Sequence of chain 3.A:
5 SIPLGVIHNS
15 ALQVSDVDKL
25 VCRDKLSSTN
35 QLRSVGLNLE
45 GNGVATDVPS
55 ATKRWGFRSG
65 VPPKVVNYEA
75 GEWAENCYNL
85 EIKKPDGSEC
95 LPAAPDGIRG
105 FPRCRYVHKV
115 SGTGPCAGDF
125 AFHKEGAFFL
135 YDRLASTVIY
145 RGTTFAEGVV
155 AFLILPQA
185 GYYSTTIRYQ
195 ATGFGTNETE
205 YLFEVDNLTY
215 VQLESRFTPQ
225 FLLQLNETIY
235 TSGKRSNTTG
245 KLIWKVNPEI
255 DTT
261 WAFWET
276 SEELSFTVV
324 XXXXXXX

This small molecule binds to this protein.
Small molecule (SMILES): CC(=O)N[C@@H]1[C@@H](O)[C@H](O)[C@@H](CO)O[C@H]1O

Binding-site contacts:
Ligand atom C6 contacts residue ASN241 of chain 3.A at 4.2 Å.
Ligand atom O5 contacts residue ASN241 of chain 3.A at 2.2 Å (h-bond).
Ligand atom O6 contacts residue ARG239 of chain 3.A at 4.3 Å.
Ligand atom C3 contacts residue ASN241 of chain 3.A at 3.7 Å.
Ligand atom C4 contacts residue ARG239 of chain 3.A at 4.2 Å.
Ligand atom C5 contacts residue GLY237 of chain 3.A at 4.5 Å.
Ligand atom O4 contacts residue GLY237 of chain 3.A at 3.5 Å (h-bond).
Ligand atom O5 contacts residue ARG239 of chain 3.A at 3.6 Å.
Ligand atom O3 contacts residue GLY237 of chain 3.A at 2.7 Å (h-bond).
Ligand atom C3 contacts residue GLY237 of chain 3.A at 3.4 Å.
Ligand atom C5 contacts residue ARG239 of chain 3.A at 4.0 Å.
Ligand atom O7 contacts residue GLY237 of chain 3.A at 4.0 Å.
Ligand atom C4 contacts residue LYS238 of chain 3.A at 4.1 Å.
Ligand atom O6 contacts residue ASN241 of chain 3.A at 3.9 Å.
Ligand atom C6 contacts residue ARG239 of chain 3.A at 3.6 Å.
Ligand atom N2 contacts residue ASN241 of chain 3.A at 3.1 Å (h-bond).
Ligand atom O6 contacts residue LEU246 of chain 3.A at 4.0 Å.
Ligand atom C5 contacts residue ASN241 of chain 3.A at 3.6 Å.
Ligand atom O4 contacts residue LYS238 of chain 3.A at 3.3 Å.
Ligand atom C2 contacts residue ASN241 of chain 3.A at 2.4 Å.
Ligand atom C1 contacts residue ASN241 of chain 3.A at 1.4 Å.
Ligand atom C4 contacts residue ASN241 of chain 3.A at 4.0 Å.
Ligand atom C7 contacts residue ASN241 of chain 3.A at 4.2 Å.
Ligand atom C2 contacts residue GLY237 of chain 3.A at 3.9 Å.
Ligand atom C6 contacts residue LEU246 of chain 3.A at 4.1 Å (hydrophobic).
Ligand atom C4 contacts residue GLY237 of chain 3.A at 3.1 Å.
Ligand atom O6 contacts residue VAL283 of chain 3.A at 4.1 Å.
Ligand atom O3 contacts residue LYS238 of chain 3.A at 4.2 Å.
Ligand atom C6 contacts residue LYS238 of chain 3.A at 4.5 Å.